A small-molecule ligand and the protein it binds are described below.
Small molecule (SMILES): CC(=O)N[C@H]1[C@@H](O[C@H]2[C@H](O)[C@@H](NC(C)=O)CO[C@@H]2CO[C@@H]2O[C@@H](C)[C@@H](O)[C@@H](O)[C@@H]2O)O[C@H](CO)[C@@H](O[C@@H]2O[C@H](CO[C@H]3O[C@H](CO)[C@@H](O)[C@H](O)[C@@H]3O)[C@@H](O)[C@H](O)[C@@H]2O)[C@@H]1O

Sequence of chain 1.B:
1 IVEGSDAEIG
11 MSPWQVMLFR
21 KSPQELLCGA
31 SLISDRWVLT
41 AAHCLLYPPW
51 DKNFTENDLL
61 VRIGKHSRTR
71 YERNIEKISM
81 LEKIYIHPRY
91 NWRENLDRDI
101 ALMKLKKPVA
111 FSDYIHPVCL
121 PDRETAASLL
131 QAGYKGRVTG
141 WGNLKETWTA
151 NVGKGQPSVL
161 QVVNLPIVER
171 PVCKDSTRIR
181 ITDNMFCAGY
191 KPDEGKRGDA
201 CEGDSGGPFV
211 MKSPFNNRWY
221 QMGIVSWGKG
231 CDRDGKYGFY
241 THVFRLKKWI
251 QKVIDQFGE

Binding-site contacts:
Ligand atom C2 contacts residue ASN53 of chain 1.B at 2.4 Å.
Ligand atom C4 contacts residue ASN53 of chain 1.B at 4.2 Å.
Ligand atom C8 contacts residue LEU46 of chain 1.B at 4.1 Å (hydrophobic).
Ligand atom C7 contacts residue ASN53 of chain 1.B at 3.2 Å.
Ligand atom N2 contacts residue LEU46 of chain 1.B at 4.1 Å.
Ligand atom C3 contacts residue ASN53 of chain 1.B at 3.6 Å.
Ligand atom O5 contacts residue ASN53 of chain 1.B at 2.4 Å (h-bond).
Ligand atom C5 contacts residue ASN53 of chain 1.B at 3.7 Å.
Ligand atom N2 contacts residue ASN53 of chain 1.B at 2.5 Å (h-bond).
Ligand atom C1 contacts residue ASN53 of chain 1.B at 1.4 Å.
Ligand atom C7 contacts residue LEU46 of chain 1.B at 4.1 Å (hydrophobic).
Ligand atom C7 contacts residue PRO48 of chain 1.B at 4.0 Å (hydrophobic).
Ligand atom C8 contacts residue PRO48 of chain 1.B at 3.4 Å (hydrophobic).
Ligand atom O7 contacts residue PRO48 of chain 1.B at 4.0 Å.
Ligand atom C8 contacts residue ASN53 of chain 1.B at 3.1 Å.
Ligand atom O7 contacts residue ASN53 of chain 1.B at 4.4 Å.
Ligand atom C6 contacts residue ASN53 of chain 1.B at 4.3 Å.